Binding-site contacts:
Ligand atom O2B contacts residue GLY76 of chain 1.A at 2.9 Å (h-bond).
Ligand atom N6 contacts residue PHE378 of chain 1.A at 3.2 Å.
Ligand atom O2A contacts residue THR78 of chain 1.A at 3.6 Å.
Ligand atom O3' contacts residue ASP402 of chain 1.A at 3.0 Å (salt-bridge).
Ligand atom C5' contacts residue GLY74 of chain 1.A at 3.6 Å.
Ligand atom O2G contacts residue SER398 of chain 1.A at 3.2 Å (h-bond).
Ligand atom C2 contacts residue ARG116 of chain 1.A at 3.3 Å.
Ligand atom N3B contacts residue THR78 of chain 1.A at 2.8 Å (h-bond).
Ligand atom PB contacts residue GLY74 of chain 1.A at 3.6 Å.
Ligand atom O2B contacts residue LYS77 of chain 1.A at 2.8 Å (salt-bridge).
Ligand atom N7 contacts residue PHE378 of chain 1.A at 3.5 Å.
Ligand atom O1A contacts residue THR79 of chain 1.A at 2.9 Å (h-bond).
Ligand atom PG contacts residue GLU176 of chain 1.A at 3.0 Å.
Ligand atom O1G contacts residue GLU176 of chain 1.A at 2.6 Å (salt-bridge).
Ligand atom O2' contacts residue ASP402 of chain 1.A at 2.8 Å (salt-bridge).
Ligand atom N1 contacts residue PHE378 of chain 1.A at 3.3 Å.
Ligand atom O3A contacts residue GLY74 of chain 1.A at 3.6 Å.
Ligand atom C6 contacts residue PHE378 of chain 1.A at 3.3 Å (hydrophobic).
Ligand atom O3G contacts residue GLU176 of chain 1.A at 3.6 Å (salt-bridge).
Ligand atom N3 contacts residue ARG116 of chain 1.A at 3.4 Å.
Ligand atom O2B contacts residue GLY74 of chain 1.A at 3.6 Å (h-bond).
Ligand atom C2' contacts residue THR400 of chain 1.A at 3.6 Å.
Ligand atom O3' contacts residue ARG446 of chain 1.A at 3.1 Å (salt-bridge).
Ligand atom O1A contacts residue GLY76 of chain 1.A at 3.6 Å.
Ligand atom O3G contacts residue THR397 of chain 1.A at 2.9 Å (h-bond).
Ligand atom PB contacts residue LYS77 of chain 1.A at 3.6 Å.
Ligand atom O1G contacts residue ASP175 of chain 1.A at 3.0 Å (salt-bridge).
Ligand atom O2G contacts residue GLU176 of chain 1.A at 2.6 Å (salt-bridge).
Ligand atom O3A contacts residue GLY76 of chain 1.A at 3.4 Å (h-bond).
Ligand atom O1B contacts residue GLY74 of chain 1.A at 2.8 Å (h-bond).
Ligand atom PG contacts residue THR78 of chain 1.A at 2.6 Å.
Ligand atom O1G contacts residue THR78 of chain 1.A at 2.4 Å (h-bond).
Ligand atom C2 contacts residue PHE378 of chain 1.A at 3.5 Å (hydrophobic).
Ligand atom N3B contacts residue LYS77 of chain 1.A at 3.6 Å.
Ligand atom C4 contacts residue PHE378 of chain 1.A at 3.6 Å (hydrophobic).
Ligand atom O2B contacts residue CYS75 of chain 1.A at 3.4 Å (h-bond).
Ligand atom O2' contacts residue THR400 of chain 1.A at 2.9 Å (h-bond).
Ligand atom O1A contacts residue THR78 of chain 1.A at 3.5 Å (h-bond).
Ligand atom O2G contacts residue THR78 of chain 1.A at 2.4 Å (h-bond).
Ligand atom C5 contacts residue PHE378 of chain 1.A at 3.4 Å (hydrophobic).

Sequence of chain 1.A:
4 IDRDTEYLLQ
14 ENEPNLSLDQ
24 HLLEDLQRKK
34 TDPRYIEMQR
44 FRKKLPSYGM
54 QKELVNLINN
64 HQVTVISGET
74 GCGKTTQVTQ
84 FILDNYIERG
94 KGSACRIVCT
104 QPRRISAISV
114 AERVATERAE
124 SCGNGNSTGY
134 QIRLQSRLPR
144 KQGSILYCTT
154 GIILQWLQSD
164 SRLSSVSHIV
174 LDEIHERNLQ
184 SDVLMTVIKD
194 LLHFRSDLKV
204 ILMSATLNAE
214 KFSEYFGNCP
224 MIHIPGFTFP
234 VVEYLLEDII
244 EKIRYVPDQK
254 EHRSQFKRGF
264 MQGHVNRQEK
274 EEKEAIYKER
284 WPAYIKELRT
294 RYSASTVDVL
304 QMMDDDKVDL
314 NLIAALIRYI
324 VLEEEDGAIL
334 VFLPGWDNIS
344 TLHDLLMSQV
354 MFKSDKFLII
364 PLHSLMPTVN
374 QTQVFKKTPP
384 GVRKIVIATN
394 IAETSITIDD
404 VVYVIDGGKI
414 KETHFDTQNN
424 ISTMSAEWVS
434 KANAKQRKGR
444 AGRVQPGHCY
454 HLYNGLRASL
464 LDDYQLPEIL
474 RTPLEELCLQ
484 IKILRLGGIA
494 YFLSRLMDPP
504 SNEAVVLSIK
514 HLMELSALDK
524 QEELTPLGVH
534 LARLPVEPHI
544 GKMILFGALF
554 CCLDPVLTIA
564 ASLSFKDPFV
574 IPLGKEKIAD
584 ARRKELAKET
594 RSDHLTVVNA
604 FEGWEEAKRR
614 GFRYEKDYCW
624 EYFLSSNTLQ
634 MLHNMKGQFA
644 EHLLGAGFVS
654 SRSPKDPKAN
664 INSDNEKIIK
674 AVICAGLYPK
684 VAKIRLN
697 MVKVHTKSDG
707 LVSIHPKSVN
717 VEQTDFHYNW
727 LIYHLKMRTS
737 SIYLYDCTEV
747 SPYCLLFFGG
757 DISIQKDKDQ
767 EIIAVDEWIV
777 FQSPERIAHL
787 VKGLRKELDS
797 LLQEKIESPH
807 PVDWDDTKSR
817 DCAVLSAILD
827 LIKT

This protein binds this small molecule.
Small molecule (SMILES): Nc1ncnc2c1ncn2[C@@H]1O[C@H](CO[P](=O)(O)O[P](=O)(O)NP(=O)(O)O)[C@@H](O)[C@H]1O